This protein binds this small molecule.
Small molecule (SMILES): Cc1cc(CCCCCCCOc2ccc(C3=NCCO3)cc2)on1

Sequence of chain 58.C:
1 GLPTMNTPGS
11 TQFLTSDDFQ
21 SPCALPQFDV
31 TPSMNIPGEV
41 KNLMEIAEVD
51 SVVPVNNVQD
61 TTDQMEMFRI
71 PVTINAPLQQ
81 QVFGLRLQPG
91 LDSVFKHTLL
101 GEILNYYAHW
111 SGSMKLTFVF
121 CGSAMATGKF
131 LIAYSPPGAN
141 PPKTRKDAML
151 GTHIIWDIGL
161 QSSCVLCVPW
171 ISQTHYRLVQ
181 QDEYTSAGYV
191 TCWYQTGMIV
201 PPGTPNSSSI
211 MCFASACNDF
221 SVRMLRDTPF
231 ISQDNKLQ

Sequence of chain 57.A:
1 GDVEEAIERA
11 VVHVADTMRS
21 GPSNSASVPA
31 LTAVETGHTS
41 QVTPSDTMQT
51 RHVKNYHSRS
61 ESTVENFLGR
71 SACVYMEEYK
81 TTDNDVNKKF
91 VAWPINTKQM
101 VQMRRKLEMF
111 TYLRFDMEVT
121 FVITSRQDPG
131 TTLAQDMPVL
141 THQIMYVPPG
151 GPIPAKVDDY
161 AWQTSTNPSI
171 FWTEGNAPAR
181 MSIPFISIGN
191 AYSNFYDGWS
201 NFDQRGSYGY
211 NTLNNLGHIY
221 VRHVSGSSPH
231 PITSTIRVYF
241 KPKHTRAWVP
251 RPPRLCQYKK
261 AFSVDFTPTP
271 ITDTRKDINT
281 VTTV

Sequence of chain 57.C:
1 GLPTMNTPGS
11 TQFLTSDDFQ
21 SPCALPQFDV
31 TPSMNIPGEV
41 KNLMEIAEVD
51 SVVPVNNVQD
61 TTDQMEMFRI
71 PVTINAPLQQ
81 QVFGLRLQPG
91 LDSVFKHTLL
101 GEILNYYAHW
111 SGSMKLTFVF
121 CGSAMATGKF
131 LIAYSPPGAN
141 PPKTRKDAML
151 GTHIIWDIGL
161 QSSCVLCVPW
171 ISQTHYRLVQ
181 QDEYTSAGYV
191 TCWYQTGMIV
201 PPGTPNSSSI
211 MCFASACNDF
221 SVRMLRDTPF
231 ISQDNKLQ

Binding-site contacts:
Ligand atom N2 contacts residue THR97 of chain 57.A at 3.7 Å.
Ligand atom C2B contacts residue ILE219 of chain 57.A at 3.8 Å (hydrophobic).
Ligand atom N3A contacts residue ALA24 of chain 57.C at 3.8 Å.
Ligand atom N3A contacts residue MET181 of chain 57.A at 3.3 Å.
Ligand atom C31 contacts residue W711 of chain 57.F at 3.0 Å.
Ligand atom C4A contacts residue LEU14 of chain 58.C at 4.0 Å (hydrophobic).
Ligand atom C5A contacts residue ILE144 of chain 57.A at 3.7 Å (hydrophobic).
Ligand atom C4B contacts residue TYR146 of chain 57.A at 3.7 Å (hydrophobic).
Ligand atom C4A contacts residue ALA24 of chain 57.C at 4.0 Å (hydrophobic).
Ligand atom C31 contacts residue LEU216 of chain 57.A at 3.4 Å (hydrophobic).
Ligand atom C4B contacts residue ILE183 of chain 57.A at 4.0 Å (hydrophobic).
Ligand atom C2C contacts residue THR97 of chain 57.A at 3.9 Å.
Ligand atom C6C contacts residue ILE186 of chain 57.A at 3.9 Å (hydrophobic).
Ligand atom O1 contacts residue W711 of chain 57.F at 3.7 Å.
Ligand atom C1C contacts residue PHE115 of chain 57.A at 3.9 Å (hydrophobic).
Ligand atom C3 contacts residue W711 of chain 57.F at 3.3 Å.
Ligand atom N3A contacts residue TYR146 of chain 57.A at 4.0 Å.
Ligand atom C2A contacts residue MET181 of chain 57.A at 3.7 Å (hydrophobic).
Ligand atom C6B contacts residue ILE183 of chain 57.A at 3.6 Å (hydrophobic).
Ligand atom C5A contacts residue ILE170 of chain 57.A at 3.8 Å (hydrophobic).
Ligand atom N2 contacts residue W711 of chain 57.F at 2.9 Å.
Ligand atom C3B contacts residue ILE219 of chain 57.A at 3.8 Å (hydrophobic).
Ligand atom C1B contacts residue ILE183 of chain 57.A at 4.0 Å (hydrophobic).
Ligand atom O1A contacts residue PHE121 of chain 57.A at 4.0 Å.
Ligand atom C4 contacts residue TYR192 of chain 57.A at 3.5 Å (hydrophobic).
Ligand atom C2A contacts residue TYR146 of chain 57.A at 3.7 Å (hydrophobic).
Ligand atom C2C contacts residue LEU216 of chain 57.A at 3.7 Å (hydrophobic).
Ligand atom O1 contacts residue THR97 of chain 57.A at 3.4 Å (h-bond).
Ligand atom C31 contacts residue ASN214 of chain 57.A at 3.3 Å.
Ligand atom C5B contacts residue ILE183 of chain 57.A at 3.7 Å (hydrophobic).
Ligand atom C4C contacts residue MET117 of chain 57.A at 3.9 Å (hydrophobic).
Ligand atom C4A contacts residue ILE170 of chain 57.A at 3.9 Å (hydrophobic).
Ligand atom C3C contacts residue LEU216 of chain 57.A at 3.7 Å (hydrophobic).
Ligand atom C6B contacts residue TYR146 of chain 57.A at 3.8 Å (hydrophobic).
Ligand atom C5B contacts residue TYR146 of chain 57.A at 3.4 Å (hydrophobic).
Ligand atom C3C contacts residue TYR192 of chain 57.A at 4.0 Å (hydrophobic).
Ligand atom C4A contacts residue MET181 of chain 57.A at 3.6 Å (hydrophobic).
Ligand atom O1B contacts residue ILE95 of chain 57.A at 3.6 Å.
Ligand atom C5A contacts residue PRO168 of chain 57.A at 4.0 Å (hydrophobic).
Ligand atom C1C contacts residue THR97 of chain 57.A at 3.9 Å.